Sequence of chain 1.A:
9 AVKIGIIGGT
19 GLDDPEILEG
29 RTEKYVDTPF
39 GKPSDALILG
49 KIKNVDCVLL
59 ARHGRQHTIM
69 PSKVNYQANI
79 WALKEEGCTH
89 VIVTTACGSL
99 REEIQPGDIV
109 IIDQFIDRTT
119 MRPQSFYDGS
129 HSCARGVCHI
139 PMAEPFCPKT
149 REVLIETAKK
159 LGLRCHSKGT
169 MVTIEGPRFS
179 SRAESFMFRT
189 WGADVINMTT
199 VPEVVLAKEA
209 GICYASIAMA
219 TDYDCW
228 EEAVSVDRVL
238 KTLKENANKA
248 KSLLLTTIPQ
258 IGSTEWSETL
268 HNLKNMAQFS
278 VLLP

Binding-site contacts:
Ligand atom N6 contacts residue ASP220 of chain 1.A at 2.9 Å (salt-bridge).
Ligand atom O3' contacts residue HIS61 of chain 1.A at 3.6 Å.
Ligand atom N1 contacts residue ILE194 of chain 1.A at 3.8 Å.
Ligand atom C4 contacts residue ILE194 of chain 1.A at 3.7 Å (hydrophobic).
Ligand atom C8 contacts residue CYS95 of chain 1.A at 3.7 Å (hydrophobic).
Ligand atom N7 contacts residue GLY96 of chain 1.A at 3.5 Å (h-bond).
Ligand atom N6 contacts residue ASP222 of chain 1.A at 3.1 Å (salt-bridge).
Ligand atom N1 contacts residue PHE177 of chain 1.A at 3.7 Å.
Ligand atom C9 contacts residue ALA94 of chain 1.A at 3.6 Å (hydrophobic).
Ligand atom C5 contacts residue ASP220 of chain 1.A at 3.8 Å.
Ligand atom O3' contacts residue PRO69 of chain 1.A at 3.4 Å.
Ligand atom O2' contacts residue ASN195 of chain 1.A at 3.5 Å.
Ligand atom C5 contacts residue GLY96 of chain 1.A at 3.6 Å.
Ligand atom S5' contacts residue VAL236 of chain 1.A at 3.8 Å.
Ligand atom C2' contacts residue PO41 of chain 1.B at 3.5 Å.
Ligand atom C2' contacts residue MET196 of chain 1.A at 3.6 Å (hydrophobic).
Ligand atom N3 contacts residue ASN195 of chain 1.A at 3.4 Å.
Ligand atom N3 contacts residue ILE194 of chain 1.A at 3.8 Å.
Ligand atom N7 contacts residue CYS95 of chain 1.A at 3.5 Å.
Ligand atom O2' contacts residue PO41 of chain 1.B at 2.8 Å (h-bond).
Ligand atom C3' contacts residue PO41 of chain 1.B at 3.3 Å.
Ligand atom C5' contacts residue HIS137 of chain 3.A at 3.7 Å.
Ligand atom C4' contacts residue PO41 of chain 1.B at 3.3 Å.
Ligand atom C8 contacts residue ASP220 of chain 1.A at 3.8 Å.
Ligand atom C5 contacts residue ILE194 of chain 1.A at 3.7 Å (hydrophobic).
Ligand atom C2 contacts residue ILE194 of chain 1.A at 3.8 Å (hydrophobic).
Ligand atom O2' contacts residue MET196 of chain 1.A at 2.8 Å (h-bond).
Ligand atom N4' contacts residue PO41 of chain 1.B at 3.0 Å (h-bond).
Ligand atom C2 contacts residue MET196 of chain 1.A at 3.7 Å (hydrophobic).
Ligand atom N6 contacts residue GLY96 of chain 1.A at 3.5 Å.
Ligand atom C8 contacts residue THR219 of chain 1.A at 3.7 Å.
Ligand atom C3' contacts residue MET196 of chain 1.A at 3.7 Å (hydrophobic).
Ligand atom S5' contacts residue PHE177 of chain 1.A at 3.7 Å.
Ligand atom C1' contacts residue PO41 of chain 1.B at 3.3 Å.
Ligand atom O3' contacts residue PO41 of chain 1.B at 2.6 Å (h-bond).
Ligand atom N7 contacts residue ASP220 of chain 1.A at 2.8 Å (salt-bridge).
Ligand atom C6 contacts residue ILE194 of chain 1.A at 3.8 Å (hydrophobic).
Ligand atom C1' contacts residue ALA94 of chain 1.A at 3.3 Å (hydrophobic).
Ligand atom N7 contacts residue THR219 of chain 1.A at 3.7 Å.
Ligand atom N3 contacts residue MET196 of chain 1.A at 3.7 Å.

Sequence of chain 3.A:
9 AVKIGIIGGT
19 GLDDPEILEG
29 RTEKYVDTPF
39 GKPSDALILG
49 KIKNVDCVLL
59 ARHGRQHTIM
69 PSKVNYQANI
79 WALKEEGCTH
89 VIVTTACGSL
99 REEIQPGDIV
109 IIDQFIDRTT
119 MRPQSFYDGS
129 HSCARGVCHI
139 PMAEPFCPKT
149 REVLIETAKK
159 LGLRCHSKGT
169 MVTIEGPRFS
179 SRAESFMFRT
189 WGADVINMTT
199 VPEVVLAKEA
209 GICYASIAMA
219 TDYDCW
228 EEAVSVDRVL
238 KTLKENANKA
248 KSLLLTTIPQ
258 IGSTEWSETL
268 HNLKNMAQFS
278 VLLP

A protein and the small-molecule ligand that binds it are described below.
Small molecule (SMILES): CSC[C@H]1N[C@@H](c2c[nH]c3c2N=CNC3N)[C@H](O)[C@@H]1O